A protein and the small-molecule ligand that binds it are described below.
Small molecule (SMILES): OC[C@H]1O[C@@H](O)[C@H](O)[C@@H](O)[C@@H]1O

Sequence of chain 1.B:
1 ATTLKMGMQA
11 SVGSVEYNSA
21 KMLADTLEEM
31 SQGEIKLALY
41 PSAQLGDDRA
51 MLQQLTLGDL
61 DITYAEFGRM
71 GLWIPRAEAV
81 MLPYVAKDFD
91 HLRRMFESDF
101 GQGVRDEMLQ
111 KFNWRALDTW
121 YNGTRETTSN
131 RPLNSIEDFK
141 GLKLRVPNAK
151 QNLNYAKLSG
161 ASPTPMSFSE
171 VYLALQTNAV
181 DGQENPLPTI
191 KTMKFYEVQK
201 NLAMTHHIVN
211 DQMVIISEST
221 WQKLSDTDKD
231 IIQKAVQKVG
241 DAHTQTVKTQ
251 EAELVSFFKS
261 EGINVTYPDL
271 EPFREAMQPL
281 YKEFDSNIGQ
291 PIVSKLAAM

Binding-site contacts:
Ligand atom C2 contacts residue GLY141 of chain 1.B at 3.8 Å.
Ligand atom C4 contacts residue ASP181 of chain 1.B at 3.4 Å.
Ligand atom C6 contacts residue ARG131 of chain 1.B at 2.8 Å.
Ligand atom O5 contacts residue LYS140 of chain 1.B at 4.5 Å.
Ligand atom O6 contacts residue LEU142 of chain 1.B at 4.1 Å.
Ligand atom C3 contacts residue GLY141 of chain 1.B at 3.2 Å.
Ligand atom C6 contacts residue ASN130 of chain 1.B at 4.1 Å.
Ligand atom O3 contacts residue LYS143 of chain 1.B at 4.0 Å.
Ligand atom C6 contacts residue ASP181 of chain 1.B at 2.9 Å.
Ligand atom O4 contacts residue ASP181 of chain 1.B at 2.5 Å (salt-bridge).
Ligand atom O1 contacts residue ARG131 of chain 1.B at 4.5 Å.
Ligand atom C5 contacts residue LEU142 of chain 1.B at 3.9 Å (hydrophobic).
Ligand atom O6 contacts residue ASN130 of chain 1.B at 3.0 Å (h-bond).
Ligand atom O3 contacts residue GLY141 of chain 1.B at 4.0 Å.
Ligand atom O2 contacts residue GLY141 of chain 1.B at 4.0 Å.
Ligand atom C1 contacts residue GLY141 of chain 1.B at 3.9 Å.
Ligand atom C1 contacts residue ARG131 of chain 1.B at 4.0 Å.
Ligand atom C6 contacts residue LEU142 of chain 1.B at 3.5 Å (hydrophobic).
Ligand atom O5 contacts residue GLY141 of chain 1.B at 4.4 Å.
Ligand atom C5 contacts residue GLY141 of chain 1.B at 3.8 Å.
Ligand atom O4 contacts residue GLY141 of chain 1.B at 4.5 Å.
Ligand atom O4 contacts residue LYS143 of chain 1.B at 3.7 Å.
Ligand atom O6 contacts residue ASP181 of chain 1.B at 3.3 Å.
Ligand atom C5 contacts residue ASP181 of chain 1.B at 3.4 Å.
Ligand atom C4 contacts residue GLY141 of chain 1.B at 3.9 Å.
Ligand atom O1 contacts residue LYS140 of chain 1.B at 4.0 Å.
Ligand atom O5 contacts residue ARG131 of chain 1.B at 3.1 Å (salt-bridge).
Ligand atom C1 contacts residue LYS140 of chain 1.B at 3.9 Å.
Ligand atom C5 contacts residue ARG131 of chain 1.B at 3.4 Å.
Ligand atom O6 contacts residue ARG131 of chain 1.B at 3.0 Å (salt-bridge).
Ligand atom C3 contacts residue ASP181 of chain 1.B at 4.2 Å.